Binding-site contacts:
Ligand atom C7A contacts residue HTX1 of chain 1.E at 1.6 Å.
Ligand atom C12 contacts residue TYR120 of chain 1.A at 3.8 Å (hydrophobic).
Ligand atom C12 contacts residue PHE56 of chain 1.A at 3.7 Å (hydrophobic).
Ligand atom CCB contacts residue TYR120 of chain 1.A at 3.9 Å (hydrophobic).
Ligand atom C8 contacts residue LEU69 of chain 1.A at 3.7 Å (hydrophobic).
Ligand atom CBA contacts residue LEU116 of chain 1.A at 3.7 Å (hydrophobic).
Ligand atom CCB contacts residue PHE54 of chain 1.A at 3.8 Å (hydrophobic).
Ligand atom O7C contacts residue VAL40 of chain 1.A at 2.9 Å.
Ligand atom C8 contacts residue VAL40 of chain 1.A at 4.2 Å (hydrophobic).
Ligand atom C8 contacts residue TYR84 of chain 1.A at 4.2 Å (hydrophobic).
Ligand atom C7 contacts residue HTX1 of chain 1.E at 2.3 Å.
Ligand atom O7C contacts residue GLU118 of chain 1.A at 3.3 Å (salt-bridge).
Ligand atom C12 contacts residue LEU105 of chain 1.A at 4.3 Å (hydrophobic).
Ligand atom O7C contacts residue LEU116 of chain 1.A at 3.2 Å.
Ligand atom C7A contacts residue PHE56 of chain 1.A at 4.0 Å (hydrophobic).
Ligand atom C7A contacts residue VAL40 of chain 1.A at 3.5 Å (hydrophobic).
Ligand atom CCB contacts residue HTX1 of chain 1.E at 0.7 Å.
Ligand atom C7A contacts residue GLU118 of chain 1.A at 4.1 Å.
Ligand atom C9 contacts residue MET38 of chain 1.A at 4.1 Å (hydrophobic).
Ligand atom CCA contacts residue TYR120 of chain 1.A at 3.8 Å (hydrophobic).
Ligand atom C8 contacts residue HTX1 of chain 1.E at 0.5 Å.
Ligand atom C8 contacts residue PHE56 of chain 1.A at 4.1 Å (hydrophobic).
Ligand atom C12 contacts residue GLU118 of chain 1.A at 3.0 Å.
Ligand atom CCB contacts residue PHE103 of chain 1.A at 3.9 Å (hydrophobic).
Ligand atom C9 contacts residue HTX1 of chain 1.E at 0.5 Å.
Ligand atom C7 contacts residue MET38 of chain 1.A at 3.3 Å (hydrophobic).
Ligand atom C9 contacts residue LEU69 of chain 1.A at 3.9 Å (hydrophobic).
Ligand atom C7 contacts residue VAL40 of chain 1.A at 3.3 Å (hydrophobic).
Ligand atom CCB contacts residue GLU118 of chain 1.A at 3.1 Å.
Ligand atom CCA contacts residue LEU105 of chain 1.A at 3.9 Å (hydrophobic).
Ligand atom C12 contacts residue HTX1 of chain 1.E at 0.7 Å.
Ligand atom O7C contacts residue HTX1 of chain 1.E at 3.6 Å.
Ligand atom CBA contacts residue HTX1 of chain 1.E at 2.1 Å.
Ligand atom CCA contacts residue GLU118 of chain 1.A at 2.1 Å.
Ligand atom CCA contacts residue HTX1 of chain 1.E at 1.1 Å.
Ligand atom C7 contacts residue LEU116 of chain 1.A at 3.5 Å (hydrophobic).
Ligand atom CBA contacts residue GLU118 of chain 1.A at 3.4 Å.
Ligand atom C9 contacts residue TYR84 of chain 1.A at 3.6 Å (hydrophobic).
Ligand atom CBA contacts residue LEU105 of chain 1.A at 3.7 Å (hydrophobic).
Ligand atom O7C contacts residue MET38 of chain 1.A at 3.0 Å (h-bond).

Sequence of chain 1.A:
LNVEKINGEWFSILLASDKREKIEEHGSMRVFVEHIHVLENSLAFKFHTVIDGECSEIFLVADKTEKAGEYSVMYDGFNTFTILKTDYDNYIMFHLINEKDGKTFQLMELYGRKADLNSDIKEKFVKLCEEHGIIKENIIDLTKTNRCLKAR

The protein below binds the small molecule below.
Small molecule (SMILES): CCCC[C@H](CC)CO